A protein and the small-molecule ligand that binds it are described below.
Small molecule (SMILES): CC(=O)N[C@@H]1[C@@H](O)[C@H](O)[C@@H](CO)O[C@H]1O

Binding-site contacts:
Ligand atom O6 contacts residue TYR637 of chain 1.A at 3.6 Å.
Ligand atom O5 contacts residue ASN639 of chain 1.A at 2.4 Å (h-bond).
Ligand atom N2 contacts residue ASN639 of chain 1.A at 2.9 Å (h-bond).
Ligand atom C6 contacts residue PHE625 of chain 1.A at 4.3 Å (hydrophobic).
Ligand atom C2 contacts residue ASN639 of chain 1.A at 2.5 Å.
Ligand atom C1 contacts residue ASN639 of chain 1.A at 1.4 Å.
Ligand atom O7 contacts residue ASN639 of chain 1.A at 3.4 Å (h-bond).
Ligand atom C3 contacts residue ASN639 of chain 1.A at 3.8 Å.
Ligand atom C6 contacts residue TYR637 of chain 1.A at 4.0 Å (hydrophobic).
Ligand atom C8 contacts residue ASN639 of chain 1.A at 4.4 Å.
Ligand atom C7 contacts residue ASN639 of chain 1.A at 3.3 Å.
Ligand atom C4 contacts residue ASN639 of chain 1.A at 4.2 Å.
Ligand atom O5 contacts residue TYR637 of chain 1.A at 4.0 Å.
Ligand atom C5 contacts residue ASN639 of chain 1.A at 3.7 Å.
Ligand atom O6 contacts residue PHE625 of chain 1.A at 3.2 Å.

Sequence of chain 1.A:
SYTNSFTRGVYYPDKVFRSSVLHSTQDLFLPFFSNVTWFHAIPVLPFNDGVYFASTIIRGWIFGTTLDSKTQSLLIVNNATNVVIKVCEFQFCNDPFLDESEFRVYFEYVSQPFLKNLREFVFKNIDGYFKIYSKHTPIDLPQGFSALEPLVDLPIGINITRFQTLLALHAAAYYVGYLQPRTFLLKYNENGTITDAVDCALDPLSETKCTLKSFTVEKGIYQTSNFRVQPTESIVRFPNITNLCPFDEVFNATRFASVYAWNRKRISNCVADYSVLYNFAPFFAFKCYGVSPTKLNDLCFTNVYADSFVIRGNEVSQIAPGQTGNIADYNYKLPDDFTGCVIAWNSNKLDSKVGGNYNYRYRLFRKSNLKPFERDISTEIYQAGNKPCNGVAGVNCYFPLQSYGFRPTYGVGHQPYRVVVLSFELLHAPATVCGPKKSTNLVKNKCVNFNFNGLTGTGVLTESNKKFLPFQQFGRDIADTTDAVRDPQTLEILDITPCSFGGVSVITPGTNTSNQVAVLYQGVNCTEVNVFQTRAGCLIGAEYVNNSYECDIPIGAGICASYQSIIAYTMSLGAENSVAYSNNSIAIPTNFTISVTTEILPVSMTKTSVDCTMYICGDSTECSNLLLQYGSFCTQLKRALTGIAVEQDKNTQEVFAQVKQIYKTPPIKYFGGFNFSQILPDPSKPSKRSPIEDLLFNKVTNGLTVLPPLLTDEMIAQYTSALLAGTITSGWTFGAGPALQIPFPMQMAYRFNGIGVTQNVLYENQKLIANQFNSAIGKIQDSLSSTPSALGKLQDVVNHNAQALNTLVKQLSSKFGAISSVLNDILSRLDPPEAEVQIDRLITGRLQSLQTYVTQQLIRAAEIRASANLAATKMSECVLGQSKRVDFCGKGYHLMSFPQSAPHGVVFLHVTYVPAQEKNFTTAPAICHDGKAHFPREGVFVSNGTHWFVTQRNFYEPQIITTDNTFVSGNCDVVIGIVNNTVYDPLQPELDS